This small molecule binds to this protein.
Small molecule (SMILES): O=C(O)C1=C[C@H](O)[C@H](O)[C@H](O[C@H]2[C@H](O)[C@H](O)[C@@H](O)O[C@@H]2C(=O)O)O1

Sequence of chain 1.A:
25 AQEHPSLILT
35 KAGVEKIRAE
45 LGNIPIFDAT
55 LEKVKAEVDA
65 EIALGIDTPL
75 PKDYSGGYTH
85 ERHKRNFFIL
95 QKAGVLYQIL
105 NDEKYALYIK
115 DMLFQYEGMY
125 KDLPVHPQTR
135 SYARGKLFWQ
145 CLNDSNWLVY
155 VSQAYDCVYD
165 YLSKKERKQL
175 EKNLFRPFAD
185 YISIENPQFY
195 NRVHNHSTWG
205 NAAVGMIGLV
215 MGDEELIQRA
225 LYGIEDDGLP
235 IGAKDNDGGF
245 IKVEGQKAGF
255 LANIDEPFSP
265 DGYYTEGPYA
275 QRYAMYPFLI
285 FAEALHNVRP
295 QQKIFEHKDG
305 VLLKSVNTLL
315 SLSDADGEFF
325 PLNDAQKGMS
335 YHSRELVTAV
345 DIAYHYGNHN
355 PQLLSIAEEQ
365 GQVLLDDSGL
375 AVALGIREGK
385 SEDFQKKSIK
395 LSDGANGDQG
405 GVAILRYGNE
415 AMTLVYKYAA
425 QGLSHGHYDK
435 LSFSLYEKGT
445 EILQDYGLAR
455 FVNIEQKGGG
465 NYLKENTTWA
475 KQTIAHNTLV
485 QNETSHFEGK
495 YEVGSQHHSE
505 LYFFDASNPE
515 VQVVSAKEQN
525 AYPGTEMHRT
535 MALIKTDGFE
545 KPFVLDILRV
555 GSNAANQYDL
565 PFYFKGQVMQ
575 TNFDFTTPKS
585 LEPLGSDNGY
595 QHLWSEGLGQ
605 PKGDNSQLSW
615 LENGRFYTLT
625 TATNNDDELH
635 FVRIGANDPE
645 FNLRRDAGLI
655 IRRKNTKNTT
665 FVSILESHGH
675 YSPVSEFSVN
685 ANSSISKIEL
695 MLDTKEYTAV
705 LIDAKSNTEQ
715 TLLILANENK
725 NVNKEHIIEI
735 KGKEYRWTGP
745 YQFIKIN

Sequence of chain 1.B:
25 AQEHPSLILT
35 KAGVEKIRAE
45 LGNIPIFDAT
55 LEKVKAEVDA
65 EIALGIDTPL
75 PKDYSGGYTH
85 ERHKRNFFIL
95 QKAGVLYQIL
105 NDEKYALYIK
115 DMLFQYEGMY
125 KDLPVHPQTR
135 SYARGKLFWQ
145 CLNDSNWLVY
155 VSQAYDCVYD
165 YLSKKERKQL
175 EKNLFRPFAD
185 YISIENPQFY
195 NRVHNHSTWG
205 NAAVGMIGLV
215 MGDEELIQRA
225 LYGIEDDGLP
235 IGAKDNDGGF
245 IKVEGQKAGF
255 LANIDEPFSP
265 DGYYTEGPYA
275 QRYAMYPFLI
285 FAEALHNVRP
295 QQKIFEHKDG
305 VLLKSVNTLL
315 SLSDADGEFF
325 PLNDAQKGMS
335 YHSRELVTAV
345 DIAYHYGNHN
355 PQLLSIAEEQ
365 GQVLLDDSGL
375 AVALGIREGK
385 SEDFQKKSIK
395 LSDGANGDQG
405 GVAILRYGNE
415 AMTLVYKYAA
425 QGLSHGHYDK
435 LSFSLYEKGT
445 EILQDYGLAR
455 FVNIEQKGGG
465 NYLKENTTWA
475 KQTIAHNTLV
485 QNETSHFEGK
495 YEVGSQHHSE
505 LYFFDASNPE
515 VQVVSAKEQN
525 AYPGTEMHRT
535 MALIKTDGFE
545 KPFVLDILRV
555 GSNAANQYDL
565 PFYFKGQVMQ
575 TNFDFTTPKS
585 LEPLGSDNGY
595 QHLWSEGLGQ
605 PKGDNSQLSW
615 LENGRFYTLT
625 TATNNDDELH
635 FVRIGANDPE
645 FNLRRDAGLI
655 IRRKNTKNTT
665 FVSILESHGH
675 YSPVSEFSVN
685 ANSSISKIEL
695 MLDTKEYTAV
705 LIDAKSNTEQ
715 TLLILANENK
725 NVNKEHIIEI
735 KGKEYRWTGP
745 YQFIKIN

Binding-site contacts:
Ligand atom C2 contacts residue TYR273 of chain 1.A at 3.7 Å (hydrophobic).
Ligand atom C3 contacts residue TYR277 of chain 1.A at 3.7 Å (hydrophobic).
Ligand atom C4 contacts residue GLU680 of chain 1.B at 3.7 Å.
Ligand atom O2 contacts residue GLN144 of chain 1.A at 2.4 Å (h-bond).
Ligand atom O5 contacts residue HIS429 of chain 1.A at 3.5 Å (h-bond).
Ligand atom C6 contacts residue HIS429 of chain 1.A at 3.3 Å.
Ligand atom C5 contacts residue HIS200 of chain 1.A at 3.8 Å.
Ligand atom C3 contacts residue GLU680 of chain 1.B at 3.8 Å.
Ligand atom O5 contacts residue HIS200 of chain 1.A at 2.9 Å (h-bond).
Ligand atom O3 contacts residue TYR273 of chain 1.A at 3.2 Å (h-bond).
Ligand atom C1 contacts residue ASP241 of chain 1.A at 3.2 Å.
Ligand atom O6A contacts residue ASN147 of chain 1.A at 3.5 Å (h-bond).
Ligand atom O6B contacts residue ASN147 of chain 1.A at 3.2 Å (h-bond).
Ligand atom O6A contacts residue ASN199 of chain 1.A at 3.7 Å.
Ligand atom O2 contacts residue ARG454 of chain 1.A at 3.0 Å (salt-bridge).
Ligand atom C2 contacts residue GLN144 of chain 1.A at 3.3 Å.
Ligand atom O5 contacts residue ASP241 of chain 1.A at 3.5 Å (salt-bridge).
Ligand atom O3 contacts residue GLU680 of chain 1.B at 2.7 Å (salt-bridge).
Ligand atom O2 contacts residue HIS200 of chain 1.A at 3.2 Å (h-bond).
Ligand atom C1 contacts residue HIS200 of chain 1.A at 3.6 Å.
Ligand atom O3 contacts residue ARG276 of chain 1.A at 2.8 Å (salt-bridge).
Ligand atom O6B contacts residue GLN144 of chain 1.A at 3.5 Å (h-bond).
Ligand atom C6 contacts residue ASN147 of chain 1.A at 3.6 Å.
Ligand atom O4 contacts residue ARG454 of chain 1.A at 3.2 Å (salt-bridge).
Ligand atom O1 contacts residue HIS429 of chain 1.A at 3.7 Å.
Ligand atom C6 contacts residue HIS200 of chain 1.A at 3.7 Å.
Ligand atom C6 contacts residue ASN199 of chain 1.A at 3.7 Å.
Ligand atom O1 contacts residue ASP241 of chain 1.A at 2.5 Å (salt-bridge).
Ligand atom O3 contacts residue GLN144 of chain 1.A at 3.2 Å (h-bond).
Ligand atom O2 contacts residue TYR273 of chain 1.A at 2.7 Å (h-bond).
Ligand atom O1 contacts residue TYR466 of chain 1.A at 3.3 Å.
Ligand atom O6B contacts residue HIS429 of chain 1.A at 3.2 Å (h-bond).
Ligand atom O6B contacts residue HIS200 of chain 1.A at 3.1 Å (h-bond).
Ligand atom C4 contacts residue TYR277 of chain 1.A at 3.6 Å (hydrophobic).
Ligand atom O2 contacts residue LEU146 of chain 1.A at 3.5 Å.
Ligand atom C5 contacts residue HIS429 of chain 1.A at 3.4 Å.
Ligand atom O6B contacts residue ASN199 of chain 1.A at 2.9 Å (h-bond).
Ligand atom O3 contacts residue ARG454 of chain 1.A at 3.4 Å (salt-bridge).
Ligand atom O5 contacts residue ARG454 of chain 1.A at 3.5 Å (salt-bridge).
Ligand atom C3 contacts residue ARG276 of chain 1.A at 3.7 Å.